This protein binds this small molecule.
Small molecule (SMILES): CC(=O)N[C@@H]1[C@@H](O)[C@H](O)[C@@H](CO)O[C@H]1O

Binding-site contacts:
Ligand atom N2 contacts residue ASN412 of chain 1.B at 3.5 Å (h-bond).
Ligand atom O5 contacts residue ASN412 of chain 1.B at 2.6 Å (h-bond).
Ligand atom C6 contacts residue ASN412 of chain 1.B at 4.4 Å.
Ligand atom C7 contacts residue ASN412 of chain 1.B at 4.1 Å.
Ligand atom C3 contacts residue ASN412 of chain 1.B at 3.7 Å.
Ligand atom C1 contacts residue ASN412 of chain 1.B at 1.4 Å.
Ligand atom C5 contacts residue ASN412 of chain 1.B at 3.6 Å.
Ligand atom C2 contacts residue ASN412 of chain 1.B at 2.5 Å.
Ligand atom C4 contacts residue ASN412 of chain 1.B at 3.7 Å.
Ligand atom C8 contacts residue ASN412 of chain 1.B at 4.0 Å.

Sequence of chain 1.B:
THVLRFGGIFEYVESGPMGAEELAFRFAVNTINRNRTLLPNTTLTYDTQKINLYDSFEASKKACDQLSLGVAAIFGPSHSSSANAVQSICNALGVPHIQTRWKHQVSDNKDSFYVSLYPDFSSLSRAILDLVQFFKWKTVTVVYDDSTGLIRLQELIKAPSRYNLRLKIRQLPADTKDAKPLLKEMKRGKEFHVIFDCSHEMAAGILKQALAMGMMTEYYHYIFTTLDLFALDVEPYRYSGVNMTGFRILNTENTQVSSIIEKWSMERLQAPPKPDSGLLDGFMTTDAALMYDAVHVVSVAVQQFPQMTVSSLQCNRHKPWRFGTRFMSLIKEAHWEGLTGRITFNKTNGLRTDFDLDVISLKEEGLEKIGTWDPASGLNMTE